This small molecule binds to this protein.
Small molecule (SMILES): CC(=O)N[C@H]1[C@H](O[C@H]2[C@H](O)[C@@H](NC(C)=O)CO[C@@H]2CO)O[C@H](CO)[C@@H](O)[C@@H]1O

Binding-site contacts:
Ligand atom O7 contacts residue ASN104 of chain 1.C at 2.9 Å (h-bond).
Ligand atom C8 contacts residue TYR133 of chain 1.C at 3.5 Å (hydrophobic).
Ligand atom C3 contacts residue ASN116 of chain 1.C at 3.9 Å.
Ligand atom C4 contacts residue ASN116 of chain 1.C at 4.4 Å.
Ligand atom O7 contacts residue ASN116 of chain 1.C at 3.9 Å.
Ligand atom N2 contacts residue ASN116 of chain 1.C at 2.9 Å (h-bond).
Ligand atom C5 contacts residue TYR133 of chain 1.C at 3.9 Å (hydrophobic).
Ligand atom C8 contacts residue ASN104 of chain 1.C at 3.7 Å.
Ligand atom C2 contacts residue ASN116 of chain 1.C at 2.5 Å.
Ligand atom C7 contacts residue ASN116 of chain 1.C at 3.6 Å.
Ligand atom C1 contacts residue ASN116 of chain 1.C at 1.5 Å.
Ligand atom C8 contacts residue LEU135 of chain 1.C at 3.8 Å (hydrophobic).
Ligand atom C8 contacts residue VAL102 of chain 1.C at 3.8 Å (hydrophobic).
Ligand atom C6 contacts residue TYR133 of chain 1.C at 3.9 Å (hydrophobic).
Ligand atom O5 contacts residue TYR133 of chain 1.C at 4.1 Å.
Ligand atom C5 contacts residue ASN116 of chain 1.C at 3.8 Å.
Ligand atom C7 contacts residue ASN104 of chain 1.C at 3.7 Å.
Ligand atom O5 contacts residue ASN116 of chain 1.C at 2.5 Å (h-bond).
Ligand atom O7 contacts residue VAL102 of chain 1.C at 4.4 Å.

Sequence of chain 1.C:
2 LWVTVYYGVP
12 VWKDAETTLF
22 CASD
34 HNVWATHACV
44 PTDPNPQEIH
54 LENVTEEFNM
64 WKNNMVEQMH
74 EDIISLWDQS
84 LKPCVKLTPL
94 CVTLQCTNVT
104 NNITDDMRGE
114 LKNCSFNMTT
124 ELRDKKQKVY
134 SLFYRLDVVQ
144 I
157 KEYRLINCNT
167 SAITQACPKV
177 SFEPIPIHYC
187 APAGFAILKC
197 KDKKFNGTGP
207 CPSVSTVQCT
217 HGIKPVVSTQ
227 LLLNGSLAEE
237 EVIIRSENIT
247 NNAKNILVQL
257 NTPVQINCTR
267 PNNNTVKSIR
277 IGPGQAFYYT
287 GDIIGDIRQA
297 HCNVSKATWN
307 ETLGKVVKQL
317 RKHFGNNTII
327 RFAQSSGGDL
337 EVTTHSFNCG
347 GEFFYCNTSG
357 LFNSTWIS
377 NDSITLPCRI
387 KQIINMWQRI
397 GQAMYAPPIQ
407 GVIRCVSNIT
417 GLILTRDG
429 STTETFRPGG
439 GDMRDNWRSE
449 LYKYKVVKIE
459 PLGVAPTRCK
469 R